This small molecule binds to this protein.
Small molecule (SMILES): CC(=O)N[C@@H]1[C@@H](O)[C@H](O)[C@@H](CO)O[C@H]1O

Binding-site contacts:
Ligand atom O3 contacts residue THR116 of chain 39.J at 4.4 Å.
Ligand atom O5 contacts residue ASN259 of chain 39.K at 2.4 Å (h-bond).
Ligand atom C2 contacts residue THR116 of chain 39.J at 3.8 Å.
Ligand atom O5 contacts residue LYS181 of chain 39.J at 4.4 Å.
Ligand atom C1 contacts residue ASN259 of chain 39.K at 1.4 Å.
Ligand atom O4 contacts residue LYS181 of chain 39.J at 4.0 Å.
Ligand atom C8 contacts residue ASN259 of chain 39.K at 4.4 Å.
Ligand atom C6 contacts residue LYS181 of chain 39.J at 4.2 Å.
Ligand atom C4 contacts residue ASN259 of chain 39.K at 4.2 Å.
Ligand atom C4 contacts residue LYS181 of chain 39.J at 4.2 Å.
Ligand atom C3 contacts residue THR116 of chain 39.J at 4.0 Å.
Ligand atom O7 contacts residue ASN259 of chain 39.K at 3.0 Å (h-bond).
Ligand atom O6 contacts residue LYS181 of chain 39.J at 4.3 Å.
Ligand atom C7 contacts residue THR116 of chain 39.J at 3.8 Å.
Ligand atom C3 contacts residue ASN259 of chain 39.K at 3.8 Å.
Ligand atom C7 contacts residue ASN259 of chain 39.K at 3.2 Å.
Ligand atom C1 contacts residue THR116 of chain 39.J at 4.0 Å.
Ligand atom C2 contacts residue ASN259 of chain 39.K at 2.5 Å.
Ligand atom N2 contacts residue ASN259 of chain 39.K at 2.9 Å (h-bond).
Ligand atom C8 contacts residue THR116 of chain 39.J at 3.8 Å.
Ligand atom C3 contacts residue LYS181 of chain 39.J at 4.4 Å.
Ligand atom C5 contacts residue LYS181 of chain 39.J at 3.5 Å.
Ligand atom C5 contacts residue ASN259 of chain 39.K at 3.7 Å.
Ligand atom N2 contacts residue THR116 of chain 39.J at 3.0 Å (h-bond).

Sequence of chain 39.K:
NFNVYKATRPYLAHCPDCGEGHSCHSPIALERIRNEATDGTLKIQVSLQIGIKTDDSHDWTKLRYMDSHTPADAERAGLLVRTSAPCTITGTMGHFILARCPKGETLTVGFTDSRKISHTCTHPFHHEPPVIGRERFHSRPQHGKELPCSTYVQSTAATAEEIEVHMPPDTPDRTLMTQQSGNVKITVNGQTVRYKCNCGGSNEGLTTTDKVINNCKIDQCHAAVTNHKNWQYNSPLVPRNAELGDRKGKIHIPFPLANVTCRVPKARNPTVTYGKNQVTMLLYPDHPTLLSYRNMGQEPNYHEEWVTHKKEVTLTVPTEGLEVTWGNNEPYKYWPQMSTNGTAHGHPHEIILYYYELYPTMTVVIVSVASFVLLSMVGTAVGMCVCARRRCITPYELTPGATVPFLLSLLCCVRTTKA

Sequence of chain 39.J:
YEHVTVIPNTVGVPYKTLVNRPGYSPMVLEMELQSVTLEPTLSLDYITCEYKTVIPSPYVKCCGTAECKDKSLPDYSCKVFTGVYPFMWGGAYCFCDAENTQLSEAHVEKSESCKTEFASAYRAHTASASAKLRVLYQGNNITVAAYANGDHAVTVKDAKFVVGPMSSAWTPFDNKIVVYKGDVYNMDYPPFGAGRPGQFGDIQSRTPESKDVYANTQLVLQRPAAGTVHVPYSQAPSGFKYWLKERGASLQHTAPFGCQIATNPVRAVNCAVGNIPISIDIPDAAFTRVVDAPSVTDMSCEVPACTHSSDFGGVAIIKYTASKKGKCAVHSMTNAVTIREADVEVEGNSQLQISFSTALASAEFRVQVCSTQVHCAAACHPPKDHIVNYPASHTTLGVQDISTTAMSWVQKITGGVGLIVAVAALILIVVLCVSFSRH